Sequence of chain 2.A:
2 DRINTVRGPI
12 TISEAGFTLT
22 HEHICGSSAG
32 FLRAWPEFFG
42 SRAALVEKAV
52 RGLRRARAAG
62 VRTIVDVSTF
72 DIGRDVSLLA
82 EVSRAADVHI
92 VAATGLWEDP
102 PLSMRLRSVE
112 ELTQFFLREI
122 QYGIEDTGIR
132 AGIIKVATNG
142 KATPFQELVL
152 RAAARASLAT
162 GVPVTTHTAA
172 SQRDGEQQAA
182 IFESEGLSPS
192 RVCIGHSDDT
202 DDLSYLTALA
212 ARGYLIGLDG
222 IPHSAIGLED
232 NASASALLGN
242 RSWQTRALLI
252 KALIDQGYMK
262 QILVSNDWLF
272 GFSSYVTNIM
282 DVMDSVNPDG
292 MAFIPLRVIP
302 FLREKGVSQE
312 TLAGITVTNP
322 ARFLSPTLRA

Binding-site contacts:
Ligand atom CAC contacts residue GLU311 of chain 2.A at 4.3 Å.
Ligand atom CAG contacts residue SER309 of chain 2.A at 3.8 Å.
Ligand atom CAC contacts residue THR312 of chain 2.A at 2.4 Å.
Ligand atom CAH contacts residue VAL308 of chain 2.A at 3.7 Å (hydrophobic).
Ligand atom CAC contacts residue SER309 of chain 2.A at 2.4 Å.
Ligand atom CAH contacts residue THR312 of chain 2.A at 2.5 Å.
Ligand atom CAF contacts residue THR312 of chain 2.A at 3.0 Å.
Ligand atom CAG contacts residue THR312 of chain 2.A at 3.1 Å.
Ligand atom CAH contacts residue SER309 of chain 2.A at 2.5 Å.
Ligand atom CAF contacts residue MET260 of chain 2.A at 4.2 Å (hydrophobic).
Ligand atom CAG contacts residue VAL308 of chain 2.A at 4.2 Å (hydrophobic).
Ligand atom CAE contacts residue SER309 of chain 2.A at 1.5 Å.
Ligand atom CAD contacts residue ILE255 of chain 2.A at 4.1 Å (hydrophobic).
Ligand atom CAB contacts residue SER309 of chain 2.A at 4.5 Å.
Ligand atom CAF contacts residue SER309 of chain 2.A at 3.7 Å.
Ligand atom CAI contacts residue THR312 of chain 2.A at 3.7 Å.
Ligand atom CAB contacts residue GLY307 of chain 2.A at 4.4 Å.
Ligand atom CAD contacts residue MET260 of chain 2.A at 4.3 Å (hydrophobic).
Ligand atom CAG contacts residue ILE255 of chain 2.A at 3.9 Å (hydrophobic).
Ligand atom CAI contacts residue SER309 of chain 2.A at 4.2 Å.
Ligand atom CAE contacts residue THR312 of chain 2.A at 1.5 Å.

The protein below binds the small molecule below.
Small molecule (SMILES): CCC1(C)CCCCC1